A protein and the small-molecule ligand that binds it are described below.
Small molecule (SMILES): COc1cccc(CN)c1

Sequence of chain 1.A:
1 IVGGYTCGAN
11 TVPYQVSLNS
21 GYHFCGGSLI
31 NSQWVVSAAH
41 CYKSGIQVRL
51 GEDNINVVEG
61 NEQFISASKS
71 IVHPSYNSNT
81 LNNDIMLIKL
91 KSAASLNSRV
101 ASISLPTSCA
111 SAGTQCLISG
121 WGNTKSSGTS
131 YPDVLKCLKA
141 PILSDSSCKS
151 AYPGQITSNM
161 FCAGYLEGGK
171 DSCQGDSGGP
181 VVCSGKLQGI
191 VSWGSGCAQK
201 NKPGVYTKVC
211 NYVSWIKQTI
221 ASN

Binding-site contacts:
Ligand atom C1 contacts residue GLY194 of chain 1.A at 4.1 Å.
Ligand atom C2 contacts residue CYS173 of chain 1.A at 4.1 Å (hydrophobic).
Ligand atom C6 contacts residue GLN174 of chain 1.A at 3.9 Å.
Ligand atom N contacts residue GLY196 of chain 1.A at 3.0 Å (h-bond).
Ligand atom C2 contacts residue GLY194 of chain 1.A at 4.1 Å.
Ligand atom C7 contacts residue GLY196 of chain 1.A at 3.7 Å.
Ligand atom N contacts residue SER172 of chain 1.A at 2.9 Å (h-bond).
Ligand atom C8 contacts residue SER172 of chain 1.A at 4.4 Å.
Ligand atom C7 contacts residue GLY194 of chain 1.A at 4.3 Å.
Ligand atom C8 contacts residue CYS197 of chain 1.A at 4.0 Å (hydrophobic).
Ligand atom C7 contacts residue CYS197 of chain 1.A at 4.2 Å (hydrophobic).
Ligand atom C5 contacts residue SER177 of chain 1.A at 3.9 Å.
Ligand atom C1 contacts residue GLY196 of chain 1.A at 4.1 Å.
Ligand atom C3 contacts residue CYS173 of chain 1.A at 4.2 Å (hydrophobic).
Ligand atom C6 contacts residue CYS173 of chain 1.A at 4.0 Å (hydrophobic).
Ligand atom C1 contacts residue GLY204 of chain 1.A at 4.0 Å.
Ligand atom C2 contacts residue SER172 of chain 1.A at 3.9 Å.
Ligand atom C1 contacts residue TRP193 of chain 1.A at 3.6 Å (hydrophobic).
Ligand atom C3 contacts residue TRP193 of chain 1.A at 4.2 Å (hydrophobic).
Ligand atom C8 contacts residue TRP193 of chain 1.A at 4.4 Å (hydrophobic).
Ligand atom C3 contacts residue SER172 of chain 1.A at 3.6 Å.
Ligand atom C8 contacts residue GLY194 of chain 1.A at 4.1 Å.
Ligand atom N contacts residue CYS197 of chain 1.A at 3.9 Å.
Ligand atom C2 contacts residue GLY196 of chain 1.A at 4.3 Å.
Ligand atom C4 contacts residue CYS173 of chain 1.A at 3.8 Å (hydrophobic).
Ligand atom C1 contacts residue SER172 of chain 1.A at 3.3 Å.
Ligand atom C8 contacts residue GLY196 of chain 1.A at 3.6 Å.
Ligand atom N contacts residue GLY194 of chain 1.A at 4.4 Å.
Ligand atom C5 contacts residue CYS173 of chain 1.A at 3.8 Å (hydrophobic).
Ligand atom C1 contacts residue ASP171 of chain 1.A at 3.9 Å.
Ligand atom C8 contacts residue CYS173 of chain 1.A at 4.1 Å (hydrophobic).
Ligand atom C4 contacts residue SER177 of chain 1.A at 3.7 Å.
Ligand atom C2 contacts residue TRP193 of chain 1.A at 3.9 Å (hydrophobic).
Ligand atom C4 contacts residue VAL191 of chain 1.A at 3.8 Å (hydrophobic).
Ligand atom O contacts residue GLN174 of chain 1.A at 4.0 Å.
Ligand atom N contacts residue GLY204 of chain 1.A at 4.3 Å.
Ligand atom C5 contacts residue GLN174 of chain 1.A at 3.9 Å.
Ligand atom N contacts residue ASP171 of chain 1.A at 2.8 Å (salt-bridge).
Ligand atom C3 contacts residue VAL191 of chain 1.A at 3.6 Å (hydrophobic).
Ligand atom C4 contacts residue GLN174 of chain 1.A at 4.4 Å.